Binding-site contacts:
Ligand atom O3 contacts residue THR85 of chain 1.B at 3.1 Å (h-bond).
Ligand atom C1 contacts residue GLN153 of chain 1.B at 3.7 Å.
Ligand atom C5 contacts residue ASP175 of chain 1.B at 3.3 Å.
Ligand atom O2 contacts residue THR85 of chain 1.B at 2.8 Å (h-bond).
Ligand atom O1 contacts residue LYS199 of chain 1.B at 3.5 Å.
Ligand atom O6A contacts residue ASP175 of chain 1.B at 3.5 Å (salt-bridge).
Ligand atom CH3 contacts residue GLY205 of chain 1.B at 3.7 Å.
Ligand atom O6B contacts residue TYR206 of chain 1.B at 3.3 Å (h-bond).
Ligand atom C4 contacts residue MET282 of chain 1.B at 3.6 Å (hydrophobic).
Ligand atom O6B contacts residue ASP175 of chain 1.B at 3.1 Å (salt-bridge).
Ligand atom C6 contacts residue ASN202 of chain 1.B at 3.5 Å.
Ligand atom C6 contacts residue ASP175 of chain 1.B at 3.0 Å.
Ligand atom O5 contacts residue TRP245 of chain 1.B at 2.8 Å (h-bond).
Ligand atom C1 contacts residue TRP245 of chain 1.B at 3.5 Å (hydrophobic).
Ligand atom O6A contacts residue THR248 of chain 1.B at 3.0 Å (h-bond).
Ligand atom O6B contacts residue THR248 of chain 1.B at 2.6 Å (h-bond).
Ligand atom O5 contacts residue ASN202 of chain 1.B at 3.2 Å (h-bond).
Ligand atom CH3 contacts residue PHE178 of chain 1.B at 3.3 Å (hydrophobic).
Ligand atom O6A contacts residue ARG195 of chain 1.B at 2.9 Å (salt-bridge).
Ligand atom O6A contacts residue ASN202 of chain 1.B at 2.9 Å (h-bond).
Ligand atom CH3 contacts residue ARG195 of chain 1.B at 3.5 Å.
Ligand atom C6 contacts residue THR248 of chain 1.B at 3.3 Å.
Ligand atom O6A contacts residue PRO247 of chain 1.B at 3.5 Å.
Ligand atom CH3 contacts residue VAL174 of chain 1.B at 3.7 Å (hydrophobic).
Ligand atom CH3 contacts residue ASP175 of chain 1.B at 3.7 Å.
Ligand atom O6A contacts residue TRP245 of chain 1.B at 3.2 Å (h-bond).
Ligand atom CH3 contacts residue VAL203 of chain 1.B at 3.3 Å (hydrophobic).
Ligand atom O5 contacts residue GLN153 of chain 1.B at 3.0 Å (h-bond).
Ligand atom CH3 contacts residue SER204 of chain 1.B at 3.3 Å.
Ligand atom CH3 contacts residue TYR206 of chain 1.B at 3.7 Å (hydrophobic).
Ligand atom O6A contacts residue GLN129 of chain 1.B at 3.5 Å (h-bond).
Ligand atom O2 contacts residue GLN129 of chain 1.B at 3.1 Å (h-bond).
Ligand atom O6A contacts residue GLN153 of chain 1.B at 3.0 Å (h-bond).
Ligand atom O5 contacts residue GLN129 of chain 1.B at 3.2 Å (h-bond).
Ligand atom O5 contacts residue ARG243 of chain 1.B at 3.1 Å (salt-bridge).
Ligand atom O6A contacts residue ARG243 of chain 1.B at 3.2 Å (salt-bridge).
Ligand atom CH3 contacts residue SER283 of chain 1.B at 3.4 Å.
Ligand atom C2 contacts residue THR85 of chain 1.B at 3.7 Å.
Ligand atom O4 contacts residue ARG243 of chain 1.B at 3.7 Å.
Ligand atom O3 contacts residue GLN153 of chain 1.B at 2.9 Å (h-bond).

Sequence of chain 1.B:
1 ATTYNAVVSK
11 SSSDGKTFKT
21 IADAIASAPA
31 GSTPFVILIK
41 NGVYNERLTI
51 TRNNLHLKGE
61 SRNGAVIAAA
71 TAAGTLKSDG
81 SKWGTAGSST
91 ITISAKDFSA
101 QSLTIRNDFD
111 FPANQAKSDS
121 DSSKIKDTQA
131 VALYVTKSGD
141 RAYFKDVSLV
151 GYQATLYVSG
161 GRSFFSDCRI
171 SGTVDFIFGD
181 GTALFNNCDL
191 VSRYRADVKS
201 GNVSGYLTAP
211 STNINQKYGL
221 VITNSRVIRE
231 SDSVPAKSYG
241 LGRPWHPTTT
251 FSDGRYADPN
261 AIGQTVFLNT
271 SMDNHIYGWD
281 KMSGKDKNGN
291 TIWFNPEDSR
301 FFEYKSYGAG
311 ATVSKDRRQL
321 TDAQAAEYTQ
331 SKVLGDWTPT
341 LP

This protein binds this small molecule.
Small molecule (SMILES): COC(=O)[C@H]1O[C@H](O[C@@H]2[C@H](O)[C@@H](O)[C@@H](O[C@@H]3[C@H](O)[C@@H](O)[C@@H](O[C@@H]4[C@H](O)[C@@H](O)[C@@H](O[C@@H]5[C@H](O)[C@@H](O)[C@@H](O)O[C@@H]5C(=O)O)O[C@@H]4C(=O)OC)O[C@@H]3C(=O)OC)O[C@@H]2C(=O)OC)[C@H](O)[C@@H](O)[C@H]1O[C@H]1O[C@H](C(=O)O)[C@H](O)[C@H](O)[C@H]1O